This small molecule binds to this protein.
Small molecule (SMILES): CC(=O)N[C@H]1[C@H](O[C@H]2[C@H](O)[C@@H](NC(C)=O)CO[C@@H]2CO)O[C@H](CO)[C@@H](O[C@H]2O[C@H](CO)[C@@H](O)[C@H](O)[C@@H]2O)[C@@H]1O

Binding-site contacts:
Ligand atom C8 contacts residue ASN925 of chain 1.C at 4.5 Å.
Ligand atom C3 contacts residue LEU922 of chain 1.C at 4.2 Å (hydrophobic).
Ligand atom O4 contacts residue LEU922 of chain 1.C at 3.7 Å.
Ligand atom C1 contacts residue ASN717 of chain 1.C at 1.5 Å.
Ligand atom C1 contacts residue LEU922 of chain 1.C at 4.0 Å (hydrophobic).
Ligand atom C5 contacts residue ASN717 of chain 1.C at 3.6 Å.
Ligand atom O7 contacts residue LEU922 of chain 1.C at 3.3 Å.
Ligand atom C8 contacts residue GLN926 of chain 1.C at 4.3 Å.
Ligand atom C3 contacts residue ASN717 of chain 1.C at 4.0 Å.
Ligand atom O5 contacts residue GLN1071 of chain 1.C at 4.1 Å.
Ligand atom N2 contacts residue LEU922 of chain 1.C at 4.5 Å.
Ligand atom C2 contacts residue GLN1071 of chain 1.C at 4.5 Å.
Ligand atom C7 contacts residue ASN717 of chain 1.C at 3.7 Å.
Ligand atom O7 contacts residue GLN1071 of chain 1.C at 4.0 Å.
Ligand atom C8 contacts residue LEU922 of chain 1.C at 3.6 Å (hydrophobic).
Ligand atom N2 contacts residue ASN717 of chain 1.C at 3.3 Å (h-bond).
Ligand atom C7 contacts residue LEU922 of chain 1.C at 3.6 Å (hydrophobic).
Ligand atom C2 contacts residue ASN717 of chain 1.C at 2.8 Å.
Ligand atom O6 contacts residue GLN926 of chain 1.C at 4.0 Å.
Ligand atom O7 contacts residue ASN717 of chain 1.C at 3.6 Å (h-bond).
Ligand atom C2 contacts residue LEU922 of chain 1.C at 4.5 Å (hydrophobic).
Ligand atom O6 contacts residue LEU922 of chain 1.C at 4.2 Å.
Ligand atom C5 contacts residue LEU922 of chain 1.C at 3.5 Å (hydrophobic).
Ligand atom C1 contacts residue GLN1071 of chain 1.C at 4.0 Å.
Ligand atom O5 contacts residue ASN717 of chain 1.C at 2.2 Å (h-bond).
Ligand atom C4 contacts residue LEU922 of chain 1.C at 4.1 Å (hydrophobic).
Ligand atom C4 contacts residue ASN717 of chain 1.C at 4.3 Å.
Ligand atom O5 contacts residue LEU922 of chain 1.C at 4.4 Å.
Ligand atom C6 contacts residue LEU922 of chain 1.C at 4.0 Å (hydrophobic).

Sequence of chain 1.C:
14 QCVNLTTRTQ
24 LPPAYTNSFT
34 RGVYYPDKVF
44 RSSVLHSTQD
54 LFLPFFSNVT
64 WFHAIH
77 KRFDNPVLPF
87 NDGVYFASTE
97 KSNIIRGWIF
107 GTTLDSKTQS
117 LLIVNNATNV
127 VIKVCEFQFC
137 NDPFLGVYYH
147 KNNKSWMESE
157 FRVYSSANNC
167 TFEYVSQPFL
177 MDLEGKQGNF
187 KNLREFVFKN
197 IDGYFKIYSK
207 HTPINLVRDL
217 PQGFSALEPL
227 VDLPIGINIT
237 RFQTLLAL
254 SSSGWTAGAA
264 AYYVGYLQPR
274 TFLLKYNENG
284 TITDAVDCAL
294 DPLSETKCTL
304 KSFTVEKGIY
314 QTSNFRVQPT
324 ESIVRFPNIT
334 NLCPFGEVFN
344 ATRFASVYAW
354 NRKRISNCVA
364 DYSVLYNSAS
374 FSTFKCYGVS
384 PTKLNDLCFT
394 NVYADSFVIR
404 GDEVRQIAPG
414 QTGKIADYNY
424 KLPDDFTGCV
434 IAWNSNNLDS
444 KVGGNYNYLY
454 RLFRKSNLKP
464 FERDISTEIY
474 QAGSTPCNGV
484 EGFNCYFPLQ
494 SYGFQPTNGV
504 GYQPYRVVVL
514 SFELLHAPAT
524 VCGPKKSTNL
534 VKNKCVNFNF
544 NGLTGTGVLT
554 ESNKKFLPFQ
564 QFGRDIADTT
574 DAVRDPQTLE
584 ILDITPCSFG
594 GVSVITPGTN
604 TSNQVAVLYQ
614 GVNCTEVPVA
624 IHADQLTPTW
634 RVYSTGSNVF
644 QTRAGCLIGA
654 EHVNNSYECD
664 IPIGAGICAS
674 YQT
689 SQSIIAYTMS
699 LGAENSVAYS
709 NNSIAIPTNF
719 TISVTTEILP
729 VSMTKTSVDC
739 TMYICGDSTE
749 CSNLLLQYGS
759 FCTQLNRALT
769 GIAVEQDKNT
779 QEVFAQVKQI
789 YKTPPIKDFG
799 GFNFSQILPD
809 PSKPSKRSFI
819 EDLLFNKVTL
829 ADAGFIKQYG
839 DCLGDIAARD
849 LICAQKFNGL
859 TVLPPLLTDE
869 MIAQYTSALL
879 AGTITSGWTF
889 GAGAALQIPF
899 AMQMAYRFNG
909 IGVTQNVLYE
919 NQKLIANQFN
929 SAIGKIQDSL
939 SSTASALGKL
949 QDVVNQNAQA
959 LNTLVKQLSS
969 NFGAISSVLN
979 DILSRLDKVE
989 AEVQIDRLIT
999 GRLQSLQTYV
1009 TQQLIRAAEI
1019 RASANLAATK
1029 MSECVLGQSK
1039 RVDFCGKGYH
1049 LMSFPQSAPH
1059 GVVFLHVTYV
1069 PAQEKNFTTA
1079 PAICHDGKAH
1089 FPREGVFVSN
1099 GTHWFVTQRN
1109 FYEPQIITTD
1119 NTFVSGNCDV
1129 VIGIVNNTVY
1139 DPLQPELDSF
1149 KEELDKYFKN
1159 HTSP